Binding-site contacts:
Ligand atom C contacts residue ASP219 of chain 2.C at 3.5 Å.
Ligand atom OE1 contacts residue ASN44 of chain 2.C at 3.4 Å (h-bond).
Ligand atom N contacts residue ASP219 of chain 2.C at 2.9 Å (salt-bridge).
Ligand atom O3P contacts residue ARG133 of chain 2.C at 2.8 Å (salt-bridge).
Ligand atom O contacts residue VAL182 of chain 2.C at 3.3 Å.
Ligand atom NE2 contacts residue ASN44 of chain 2.C at 3.3 Å (h-bond).
Ligand atom P contacts residue LYS55 of chain 2.C at 3.4 Å.
Ligand atom SG contacts residue GLY175 of chain 2.C at 3.5 Å.
Ligand atom N contacts residue ASN179 of chain 2.C at 2.8 Å (h-bond).
Ligand atom N contacts residue GLU186 of chain 2.C at 3.5 Å (salt-bridge).
Ligand atom O2P contacts residue LYS55 of chain 2.C at 3.2 Å (salt-bridge).
Ligand atom O contacts residue ASN48 of chain 2.C at 2.8 Å (h-bond).
Ligand atom O2P contacts residue TYR134 of chain 2.C at 2.7 Å (h-bond).
Ligand atom O1P contacts residue ARG62 of chain 2.C at 2.7 Å (salt-bridge).
Ligand atom NE2 contacts residue ASN48 of chain 2.C at 3.2 Å (h-bond).
Ligand atom N contacts residue ASN230 of chain 2.C at 2.9 Å (h-bond).
Ligand atom CB contacts residue GLU119 of chain 2.C at 3.5 Å.
Ligand atom CG2 contacts residue ASP219 of chain 2.C at 3.3 Å.
Ligand atom O3P contacts residue ARG62 of chain 2.C at 2.9 Å (salt-bridge).
Ligand atom C contacts residue GLU119 of chain 2.C at 3.4 Å.
Ligand atom O1P contacts residue LYS55 of chain 2.C at 2.5 Å (salt-bridge).
Ligand atom O2P contacts residue ARG133 of chain 2.C at 2.7 Å (salt-bridge).
Ligand atom OE1 contacts residue ARG47 of chain 2.C at 2.8 Å (salt-bridge).
Ligand atom CB contacts residue ASN179 of chain 2.C at 3.4 Å.
Ligand atom CG contacts residue ILE172 of chain 2.C at 3.5 Å (hydrophobic).
Ligand atom O contacts residue ASN230 of chain 2.C at 2.9 Å (h-bond).
Ligand atom N contacts residue ASN48 of chain 2.C at 3.1 Å (h-bond).
Ligand atom O contacts residue GLU119 of chain 2.C at 2.5 Å (salt-bridge).
Ligand atom OG1 contacts residue GLU215 of chain 2.C at 3.0 Å (salt-bridge).
Ligand atom OD1 contacts residue ASN48 of chain 2.C at 3.3 Å.
Ligand atom N contacts residue LEU178 of chain 2.C at 3.3 Å.
Ligand atom OG contacts residue TRP234 of chain 2.C at 2.9 Å (h-bond).
Ligand atom OG contacts residue GLU186 of chain 2.C at 2.4 Å (salt-bridge).
Ligand atom CA contacts residue ASN179 of chain 2.C at 3.6 Å.
Ligand atom CG2 contacts residue GLU215 of chain 2.C at 3.6 Å.
Ligand atom O contacts residue SER51 of chain 2.C at 3.0 Å (h-bond).
Ligand atom CA contacts residue ASP219 of chain 2.C at 3.3 Å.
Ligand atom CB contacts residue ASN179 of chain 2.C at 3.4 Å.
Ligand atom CB contacts residue GLU186 of chain 2.C at 3.2 Å.
Ligand atom C contacts residue LEU178 of chain 2.C at 3.4 Å (hydrophobic).

The protein below binds the small molecule below.
Small molecule (SMILES): CC(C)C[C@H](NC(=O)[C@H](CC(=O)O)NC(=O)[C@H](C)NC(=O)[C@@H]1CCCN1C(=O)[C@H](CS)NC(=O)[C@H](COP(=O)(O)O)NC(=O)[C@H](CO)NC(=O)[C@H](CO)NC(=O)[C@@H](NC(=O)[C@@H](N)C(C)C)[C@@H](C)O)C(=O)N[C@H](C(=O)N[C@@H](CCC(N)=O)C(=O)O)[C@@H](C)O

Sequence of chain 2.C:
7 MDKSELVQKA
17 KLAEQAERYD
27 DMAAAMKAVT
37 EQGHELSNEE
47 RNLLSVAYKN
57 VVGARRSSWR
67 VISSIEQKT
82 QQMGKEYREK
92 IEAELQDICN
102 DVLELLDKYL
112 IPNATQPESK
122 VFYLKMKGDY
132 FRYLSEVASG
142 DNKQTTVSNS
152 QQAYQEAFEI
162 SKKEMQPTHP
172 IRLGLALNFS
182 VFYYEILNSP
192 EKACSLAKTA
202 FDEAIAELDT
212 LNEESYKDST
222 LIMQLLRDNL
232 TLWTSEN